A small-molecule ligand and the protein it binds are described below.
Small molecule (SMILES): N=C(N)NCCCCN

Binding-site contacts:
Ligand atom CB contacts residue LEU54 of chain 1.D at 4.0 Å (hydrophobic).
Ligand atom N contacts residue ILE55 of chain 1.D at 3.0 Å (h-bond).
Ligand atom CG contacts residue ASP35 of chain 1.E at 3.3 Å.
Ligand atom NH1 contacts residue ASP35 of chain 1.E at 2.9 Å (salt-bridge).
Ligand atom NE contacts residue PHE34 of chain 1.E at 4.3 Å.
Ligand atom N contacts residue PYR1 of chain 1.D at 2.7 Å (h-bond).
Ligand atom NH1 contacts residue LEU38 of chain 1.E at 3.7 Å.
Ligand atom CD contacts residue LEU38 of chain 1.E at 4.2 Å (hydrophobic).
Ligand atom CZ contacts residue GLY44 of chain 1.E at 3.8 Å.
Ligand atom NE contacts residue SER52 of chain 1.C at 2.7 Å (h-bond).
Ligand atom CA contacts residue PYR1 of chain 1.D at 3.4 Å.
Ligand atom CA contacts residue ILE55 of chain 1.D at 3.5 Å (hydrophobic).
Ligand atom NH2 contacts residue GLY44 of chain 1.E at 4.0 Å.
Ligand atom CB contacts residue ILE55 of chain 1.D at 3.3 Å (hydrophobic).
Ligand atom N contacts residue MET56 of chain 1.D at 4.2 Å.
Ligand atom CB contacts residue PYR1 of chain 1.D at 3.1 Å.
Ligand atom CZ contacts residue ASP35 of chain 1.E at 4.0 Å.
Ligand atom CA contacts residue LEU31 of chain 1.E at 3.6 Å (hydrophobic).
Ligand atom CG contacts residue LEU54 of chain 1.D at 3.9 Å (hydrophobic).
Ligand atom CA contacts residue GLU57 of chain 1.D at 3.9 Å.
Ligand atom CZ contacts residue SER52 of chain 1.C at 3.5 Å.
Ligand atom NH2 contacts residue SER52 of chain 1.C at 3.1 Å (h-bond).
Ligand atom NH2 contacts residue LEU38 of chain 1.E at 3.5 Å.
Ligand atom NH2 contacts residue VAL46 of chain 1.E at 2.9 Å (h-bond).
Ligand atom CB contacts residue MET56 of chain 1.D at 4.3 Å (hydrophobic).
Ligand atom CZ contacts residue VAL46 of chain 1.E at 4.1 Å (hydrophobic).
Ligand atom NH1 contacts residue ILE2 of chain 1.D at 4.4 Å.
Ligand atom CD contacts residue SER52 of chain 1.C at 3.6 Å.
Ligand atom NH1 contacts residue GLY44 of chain 1.E at 2.8 Å (h-bond).
Ligand atom CZ contacts residue LEU38 of chain 1.E at 3.3 Å (hydrophobic).
Ligand atom NH1 contacts residue ARG82 of chain 1.D at 3.9 Å.
Ligand atom CG contacts residue MET56 of chain 1.D at 4.0 Å (hydrophobic).
Ligand atom NE contacts residue ASP35 of chain 1.E at 4.2 Å.
Ligand atom N contacts residue GLU57 of chain 1.D at 2.7 Å (salt-bridge).
Ligand atom N contacts residue LEU31 of chain 1.E at 3.9 Å.
Ligand atom NH2 contacts residue ILE2 of chain 1.D at 4.2 Å.
Ligand atom CD contacts residue PHE34 of chain 1.E at 3.9 Å (hydrophobic).
Ligand atom NE contacts residue LEU38 of chain 1.E at 3.5 Å.
Ligand atom CA contacts residue MET56 of chain 1.D at 4.2 Å (hydrophobic).
Ligand atom CD contacts residue ASP35 of chain 1.E at 3.5 Å.

Sequence of chain 1.C:
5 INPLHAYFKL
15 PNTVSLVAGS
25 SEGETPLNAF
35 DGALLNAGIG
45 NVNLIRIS

Sequence of chain 1.D:
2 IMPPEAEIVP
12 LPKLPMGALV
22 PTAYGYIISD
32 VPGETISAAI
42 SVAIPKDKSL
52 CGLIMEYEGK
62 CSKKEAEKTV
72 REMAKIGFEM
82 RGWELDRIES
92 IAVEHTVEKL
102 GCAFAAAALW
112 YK

Sequence of chain 1.E:
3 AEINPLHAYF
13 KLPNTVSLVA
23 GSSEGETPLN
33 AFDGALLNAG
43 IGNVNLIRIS